Sequence of chain 1.Q:
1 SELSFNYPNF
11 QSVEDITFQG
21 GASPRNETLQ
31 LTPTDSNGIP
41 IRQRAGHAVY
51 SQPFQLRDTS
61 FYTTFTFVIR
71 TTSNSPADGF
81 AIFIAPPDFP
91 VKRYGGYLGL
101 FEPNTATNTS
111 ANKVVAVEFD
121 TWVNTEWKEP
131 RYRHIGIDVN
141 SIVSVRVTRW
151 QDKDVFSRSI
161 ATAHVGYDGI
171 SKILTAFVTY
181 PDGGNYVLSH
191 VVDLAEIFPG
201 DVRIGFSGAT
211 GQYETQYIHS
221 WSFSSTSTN

This protein binds this small molecule.
Small molecule (SMILES): CC(=O)N[C@@H]1[C@@H](O)[C@@H](O)[C@@H](CO)O[C@@H]1O

Sequence of chain 1.R:
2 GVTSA

Binding-site contacts:
Ligand atom N2 contacts residue SER5 of chain 1.R at 3.5 Å (h-bond).
Ligand atom O3 contacts residue ASP78 of chain 1.Q at 2.4 Å (salt-bridge).
Ligand atom C8 contacts residue SER5 of chain 1.R at 3.4 Å.
Ligand atom O7 contacts residue SER5 of chain 1.R at 3.6 Å (h-bond).
Ligand atom N2 contacts residue ASN124 of chain 1.Q at 3.4 Å (h-bond).
Ligand atom C7 contacts residue THR4 of chain 1.R at 4.0 Å.
Ligand atom C7 contacts residue SER5 of chain 1.R at 3.2 Å.
Ligand atom O6 contacts residue GLN212 of chain 1.Q at 3.3 Å (h-bond).
Ligand atom C4 contacts residue THR4 of chain 1.R at 3.9 Å.
Ligand atom C5 contacts residue TRP122 of chain 1.Q at 3.8 Å (hydrophobic).
Ligand atom O7 contacts residue TYR94 of chain 1.Q at 4.0 Å.
Ligand atom O7 contacts residue GLY96 of chain 1.Q at 2.9 Å (h-bond).
Ligand atom O4 contacts residue ASP78 of chain 1.Q at 2.7 Å (salt-bridge).
Ligand atom O5 contacts residue THR4 of chain 1.R at 2.2 Å (h-bond).
Ligand atom C7 contacts residue GLY96 of chain 1.Q at 3.7 Å.
Ligand atom C3 contacts residue THR4 of chain 1.R at 3.4 Å.
Ligand atom C7 contacts residue GLU126 of chain 1.Q at 3.8 Å.
Ligand atom C6 contacts residue GLN212 of chain 1.Q at 3.8 Å.
Ligand atom O3 contacts residue TRP122 of chain 1.Q at 3.8 Å.
Ligand atom N2 contacts residue GLU126 of chain 1.Q at 3.2 Å (salt-bridge).
Ligand atom C3 contacts residue ASN124 of chain 1.Q at 3.6 Å.
Ligand atom O4 contacts residue GLY211 of chain 1.Q at 3.3 Å.
Ligand atom C1 contacts residue THR4 of chain 1.R at 1.3 Å.
Ligand atom C4 contacts residue ASP78 of chain 1.Q at 3.5 Å.
Ligand atom C1 contacts residue SER5 of chain 1.R at 3.9 Å.
Ligand atom C6 contacts residue TRP122 of chain 1.Q at 4.0 Å (hydrophobic).
Ligand atom C7 contacts residue ASN124 of chain 1.Q at 3.8 Å.
Ligand atom O7 contacts residue GLY95 of chain 1.Q at 3.4 Å.
Ligand atom O3 contacts residue GLY95 of chain 1.Q at 3.6 Å.
Ligand atom C5 contacts residue THR4 of chain 1.R at 3.2 Å.
Ligand atom O3 contacts residue GLY96 of chain 1.Q at 2.9 Å (h-bond).
Ligand atom O3 contacts residue ASN124 of chain 1.Q at 3.1 Å (h-bond).
Ligand atom C8 contacts residue TYR97 of chain 1.Q at 3.7 Å (hydrophobic).
Ligand atom C4 contacts residue TRP122 of chain 1.Q at 3.9 Å (hydrophobic).
Ligand atom N2 contacts residue THR4 of chain 1.R at 2.9 Å (h-bond).
Ligand atom C2 contacts residue THR4 of chain 1.R at 2.5 Å.
Ligand atom C3 contacts residue ASP78 of chain 1.Q at 3.5 Å.
Ligand atom C8 contacts residue GLU126 of chain 1.Q at 3.4 Å.
Ligand atom O4 contacts residue GLY95 of chain 1.Q at 3.9 Å.
Ligand atom C3 contacts residue TRP122 of chain 1.Q at 3.6 Å (hydrophobic).